Binding-site contacts:
Ligand atom CA contacts residue ASN92 of chain 1.A at 3.8 Å.
Ligand atom O contacts residue ASN92 of chain 1.A at 3.8 Å.
Ligand atom N contacts residue LEU94 of chain 1.A at 3.8 Å.
Ligand atom N contacts residue ARG96 of chain 1.A at 3.4 Å (salt-bridge).
Ligand atom CD2 contacts residue SER105 of chain 1.B at 3.5 Å.
Ligand atom CB contacts residue SER105 of chain 1.B at 3.6 Å.
Ligand atom CD2 contacts residue ASN92 of chain 1.A at 3.4 Å.
Ligand atom CB contacts residue TYR57 of chain 1.B at 3.4 Å (hydrophobic).
Ligand atom CZ contacts residue LYS59 of chain 1.B at 3.2 Å.
Ligand atom CA contacts residue ARG96 of chain 1.A at 3.7 Å.
Ligand atom CD2 contacts residue GLY91 of chain 1.A at 2.9 Å.
Ligand atom CE1 contacts residue GLY104 of chain 1.B at 3.1 Å.
Ligand atom C contacts residue TYR57 of chain 1.B at 3.6 Å (hydrophobic).
Ligand atom CD contacts residue THR93 of chain 1.A at 3.7 Å.
Ligand atom O contacts residue LYS59 of chain 1.B at 3.4 Å.
Ligand atom CB contacts residue TYR50 of chain 1.B at 3.8 Å (hydrophobic).
Ligand atom CB contacts residue GLY104 of chain 1.B at 3.6 Å.
Ligand atom CB contacts residue ARG96 of chain 1.A at 3.2 Å.
Ligand atom CB contacts residue ASN92 of chain 1.A at 2.6 Å.
Ligand atom CG contacts residue THR93 of chain 1.A at 3.8 Å.
Ligand atom CE2 contacts residue LYS59 of chain 1.B at 3.1 Å.
Ligand atom O contacts residue LEU94 of chain 1.A at 3.2 Å.
Ligand atom NE2 contacts residue TYR32 of chain 1.A at 3.0 Å.
Ligand atom CG contacts residue TYR57 of chain 1.B at 3.5 Å (hydrophobic).
Ligand atom CB contacts residue LEU94 of chain 1.A at 3.6 Å (hydrophobic).
Ligand atom CB contacts residue GLY91 of chain 1.A at 3.8 Å.
Ligand atom O contacts residue LEU94 of chain 1.A at 3.1 Å (h-bond).
Ligand atom N contacts residue TYR57 of chain 1.B at 3.6 Å.
Ligand atom CD2 contacts residue LYS59 of chain 1.B at 3.8 Å.
Ligand atom CA contacts residue LEU94 of chain 1.A at 3.7 Å (hydrophobic).
Ligand atom O contacts residue TYR57 of chain 1.B at 3.8 Å.
Ligand atom CG contacts residue SER105 of chain 1.B at 3.3 Å.
Ligand atom CG contacts residue GLY91 of chain 1.A at 3.6 Å.
Ligand atom OH contacts residue LYS59 of chain 1.B at 3.4 Å (salt-bridge).
Ligand atom ND1 contacts residue GLY104 of chain 1.B at 2.4 Å (h-bond).
Ligand atom OH contacts residue LYS65 of chain 1.B at 3.2 Å (salt-bridge).
Ligand atom CG contacts residue GLY104 of chain 1.B at 3.1 Å.
Ligand atom O contacts residue TYR106 of chain 1.B at 3.1 Å.
Ligand atom CB contacts residue THR93 of chain 1.A at 2.8 Å.
Ligand atom CE1 contacts residue TYR32 of chain 1.A at 3.7 Å (hydrophobic).

The small molecule below binds the protein below.
Small molecule (SMILES): C[C@H](NC(=O)[C@@H]1CCCN1C(=O)[C@H](Cc1ccc(O)cc1)NC(=O)[C@@H]1CCCN1)C(=O)N[C@@H](CC1=c2ccccc2=NC1)C(=O)N[C@@H](Cc1cnc[nH]1)C(=O)N[C@@H](C)C(=O)N1CCC[C@H]1C(N)=O

Sequence of chain 1.A:
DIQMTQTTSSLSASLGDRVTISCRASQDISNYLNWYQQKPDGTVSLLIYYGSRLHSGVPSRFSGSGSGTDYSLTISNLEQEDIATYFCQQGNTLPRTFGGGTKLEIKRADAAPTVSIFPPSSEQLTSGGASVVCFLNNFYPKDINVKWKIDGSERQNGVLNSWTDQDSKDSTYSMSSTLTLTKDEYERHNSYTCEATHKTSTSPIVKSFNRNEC

Sequence of chain 1.B:
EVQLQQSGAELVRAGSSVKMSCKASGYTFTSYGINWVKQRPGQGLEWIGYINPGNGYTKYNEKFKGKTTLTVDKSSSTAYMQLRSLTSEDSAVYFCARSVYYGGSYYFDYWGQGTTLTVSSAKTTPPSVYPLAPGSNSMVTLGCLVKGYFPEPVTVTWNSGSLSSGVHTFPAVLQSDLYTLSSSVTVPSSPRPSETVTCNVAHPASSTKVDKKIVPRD